The protein below binds the small molecule below.
Small molecule (SMILES): CC(=O)N[C@H]1[C@H](O[C@H]2[C@H](O)[C@@H](NC(C)=O)CO[C@@H]2CO)O[C@H](CO)[C@@H](O)[C@@H]1O

Binding-site contacts:
Ligand atom N2 contacts residue ASN92 of chain 1.B at 2.9 Å (h-bond).
Ligand atom C4 contacts residue TYR59 of chain 1.B at 4.3 Å (hydrophobic).
Ligand atom C3 contacts residue ASN92 of chain 1.B at 3.7 Å.
Ligand atom C2 contacts residue ASN92 of chain 1.B at 2.4 Å.
Ligand atom O4 contacts residue TYR59 of chain 1.B at 4.1 Å.
Ligand atom C1 contacts residue ASN92 of chain 1.B at 1.4 Å.
Ligand atom O5 contacts residue ASN92 of chain 1.B at 2.3 Å (h-bond).
Ligand atom C7 contacts residue TYR59 of chain 1.B at 4.1 Å (hydrophobic).
Ligand atom O7 contacts residue ASN92 of chain 1.B at 3.8 Å.
Ligand atom C5 contacts residue ASN92 of chain 1.B at 3.7 Å.
Ligand atom C1 contacts residue TYR59 of chain 1.B at 3.7 Å (hydrophobic).
Ligand atom O7 contacts residue TYR59 of chain 1.B at 3.3 Å.
Ligand atom C5 contacts residue TYR59 of chain 1.B at 3.5 Å (hydrophobic).
Ligand atom C3 contacts residue TYR59 of chain 1.B at 4.5 Å (hydrophobic).
Ligand atom C8 contacts residue TYR59 of chain 1.B at 3.3 Å (hydrophobic).
Ligand atom C6 contacts residue TYR59 of chain 1.B at 3.4 Å (hydrophobic).
Ligand atom C8 contacts residue ASN61 of chain 1.B at 4.2 Å.
Ligand atom C7 contacts residue ASN92 of chain 1.B at 3.6 Å.
Ligand atom O5 contacts residue TYR59 of chain 1.B at 3.6 Å.
Ligand atom C4 contacts residue ASN92 of chain 1.B at 4.2 Å.

Sequence of chain 1.B:
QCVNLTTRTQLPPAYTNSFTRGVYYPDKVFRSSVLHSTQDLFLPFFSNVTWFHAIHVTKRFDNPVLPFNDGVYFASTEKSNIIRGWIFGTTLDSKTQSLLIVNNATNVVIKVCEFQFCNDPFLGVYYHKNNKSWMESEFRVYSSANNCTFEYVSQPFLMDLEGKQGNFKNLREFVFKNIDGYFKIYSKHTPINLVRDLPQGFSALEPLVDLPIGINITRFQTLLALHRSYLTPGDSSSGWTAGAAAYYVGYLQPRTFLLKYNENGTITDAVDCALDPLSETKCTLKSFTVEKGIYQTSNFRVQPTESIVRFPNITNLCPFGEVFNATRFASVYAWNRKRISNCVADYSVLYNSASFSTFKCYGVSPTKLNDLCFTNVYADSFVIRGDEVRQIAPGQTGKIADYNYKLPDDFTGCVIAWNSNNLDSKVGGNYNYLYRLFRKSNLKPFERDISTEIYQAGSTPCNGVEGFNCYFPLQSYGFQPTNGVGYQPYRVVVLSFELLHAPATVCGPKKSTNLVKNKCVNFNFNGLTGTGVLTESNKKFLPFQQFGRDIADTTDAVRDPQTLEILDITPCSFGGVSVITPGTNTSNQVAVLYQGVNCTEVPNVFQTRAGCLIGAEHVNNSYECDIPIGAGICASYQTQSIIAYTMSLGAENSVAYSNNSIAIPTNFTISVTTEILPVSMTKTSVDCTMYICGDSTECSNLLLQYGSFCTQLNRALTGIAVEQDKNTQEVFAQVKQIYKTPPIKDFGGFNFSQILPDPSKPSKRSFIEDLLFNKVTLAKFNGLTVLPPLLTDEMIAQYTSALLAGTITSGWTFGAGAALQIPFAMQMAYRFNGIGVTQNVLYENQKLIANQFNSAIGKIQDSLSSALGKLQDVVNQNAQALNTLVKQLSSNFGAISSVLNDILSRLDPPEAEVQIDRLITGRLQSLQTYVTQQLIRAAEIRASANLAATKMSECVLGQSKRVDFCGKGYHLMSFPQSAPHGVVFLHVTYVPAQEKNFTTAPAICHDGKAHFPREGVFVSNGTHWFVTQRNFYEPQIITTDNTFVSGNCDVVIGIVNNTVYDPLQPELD